A protein and the small-molecule ligand that binds it are described below.
Small molecule (SMILES): CC(=O)N[C@@H]1[C@@H](O)[C@H](O)[C@@H](CO)O[C@H]1O

Sequence of chain 1.C:
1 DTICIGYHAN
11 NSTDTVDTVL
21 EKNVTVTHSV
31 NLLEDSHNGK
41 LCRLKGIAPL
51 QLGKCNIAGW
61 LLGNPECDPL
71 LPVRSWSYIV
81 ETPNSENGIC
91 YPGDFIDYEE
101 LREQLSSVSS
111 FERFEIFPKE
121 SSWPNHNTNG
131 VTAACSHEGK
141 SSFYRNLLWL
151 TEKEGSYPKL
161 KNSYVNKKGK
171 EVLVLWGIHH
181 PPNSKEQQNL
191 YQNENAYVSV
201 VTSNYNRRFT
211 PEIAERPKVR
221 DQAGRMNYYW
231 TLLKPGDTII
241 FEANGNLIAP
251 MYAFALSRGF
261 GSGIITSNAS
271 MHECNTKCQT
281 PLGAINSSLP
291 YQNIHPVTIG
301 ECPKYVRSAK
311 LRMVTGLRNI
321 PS

Binding-site contacts:
Ligand atom C1 contacts residue ASN286 of chain 1.C at 1.4 Å.
Ligand atom N2 contacts residue ASN286 of chain 1.C at 2.9 Å (h-bond).
Ligand atom C7 contacts residue ASN286 of chain 1.C at 3.4 Å.
Ligand atom C4 contacts residue ASN286 of chain 1.C at 4.2 Å.
Ligand atom C3 contacts residue ASN286 of chain 1.C at 3.8 Å.
Ligand atom O5 contacts residue ASN286 of chain 1.C at 2.3 Å (h-bond).
Ligand atom O7 contacts residue ASN286 of chain 1.C at 3.5 Å (h-bond).
Ligand atom C5 contacts residue ASN286 of chain 1.C at 3.6 Å.
Ligand atom C2 contacts residue ASN286 of chain 1.C at 2.4 Å.
Ligand atom C8 contacts residue ASN275 of chain 1.C at 4.2 Å.